Sequence of chain 21.D:
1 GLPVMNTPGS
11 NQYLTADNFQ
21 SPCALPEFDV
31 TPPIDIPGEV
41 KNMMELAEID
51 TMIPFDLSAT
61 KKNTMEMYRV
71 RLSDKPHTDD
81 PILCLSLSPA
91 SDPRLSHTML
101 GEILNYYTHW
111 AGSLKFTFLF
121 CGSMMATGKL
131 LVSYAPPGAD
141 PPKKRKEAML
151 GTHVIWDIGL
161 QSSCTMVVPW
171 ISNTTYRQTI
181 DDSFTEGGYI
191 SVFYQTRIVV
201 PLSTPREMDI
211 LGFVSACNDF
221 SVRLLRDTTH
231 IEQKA

This small molecule binds to this protein.
Small molecule (SMILES): CCOC(=O)c1ccc(OCCCCC2CCN(c3ccc(C)nn3)CC2)cc1

Sequence of chain 21.B:
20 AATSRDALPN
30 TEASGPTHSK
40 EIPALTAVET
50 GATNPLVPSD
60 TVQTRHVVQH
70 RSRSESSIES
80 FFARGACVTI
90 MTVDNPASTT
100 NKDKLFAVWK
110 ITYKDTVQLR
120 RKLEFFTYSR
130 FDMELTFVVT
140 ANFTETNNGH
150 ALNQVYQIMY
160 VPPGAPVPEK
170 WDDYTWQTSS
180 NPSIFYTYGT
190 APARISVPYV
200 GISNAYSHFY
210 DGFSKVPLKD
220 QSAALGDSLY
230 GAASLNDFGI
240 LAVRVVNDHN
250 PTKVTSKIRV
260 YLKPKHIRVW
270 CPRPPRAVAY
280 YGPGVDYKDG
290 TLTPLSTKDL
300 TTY

Binding-site contacts:
Ligand atom C23 contacts residue TYR112 of chain 21.B at 3.3 Å (hydrophobic).
Ligand atom C23 contacts residue PHE237 of chain 21.B at 3.8 Å (hydrophobic).
Ligand atom O25 contacts residue TYR112 of chain 21.B at 3.4 Å.
Ligand atom C3 contacts residue ALA24 of chain 21.D at 3.5 Å (hydrophobic).
Ligand atom C15 contacts residue MET132 of chain 21.B at 3.6 Å (hydrophobic).
Ligand atom C7 contacts residue TYR159 of chain 21.B at 3.7 Å (hydrophobic).
Ligand atom C19 contacts residue PHE237 of chain 21.B at 3.5 Å (hydrophobic).
Ligand atom C3 contacts residue TYR159 of chain 21.B at 3.7 Å (hydrophobic).
Ligand atom C13 contacts residue MET132 of chain 21.B at 3.8 Å (hydrophobic).
Ligand atom C14 contacts residue MET132 of chain 21.B at 3.5 Å (hydrophobic).
Ligand atom C3 contacts residue PRO181 of chain 21.B at 3.7 Å (hydrophobic).
Ligand atom O24 contacts residue TYR112 of chain 21.B at 3.8 Å.
Ligand atom C7 contacts residue VAL196 of chain 21.B at 3.5 Å (hydrophobic).
Ligand atom C26 contacts residue LYS113 of chain 21.B at 3.7 Å.
Ligand atom C4 contacts residue ALA24 of chain 21.D at 3.5 Å (hydrophobic).
Ligand atom C4 contacts residue ILE194 of chain 21.B at 3.8 Å (hydrophobic).
Ligand atom C14 contacts residue VAL199 of chain 21.B at 3.8 Å (hydrophobic).
Ligand atom C10 contacts residue MET132 of chain 21.B at 3.7 Å (hydrophobic).
Ligand atom C1 contacts residue ILE183 of chain 21.B at 3.5 Å (hydrophobic).
Ligand atom N3 contacts residue LEU240 of chain 21.B at 3.4 Å.
Ligand atom C12 contacts residue VAL199 of chain 21.B at 3.7 Å (hydrophobic).
Ligand atom C26 contacts residue THR111 of chain 21.B at 3.6 Å.
Ligand atom C20 contacts residue TYR112 of chain 21.B at 3.4 Å (hydrophobic).
Ligand atom C27 contacts residue ASP236 of chain 21.B at 3.6 Å.
Ligand atom C8 contacts residue VAL196 of chain 21.B at 3.7 Å (hydrophobic).
Ligand atom C21 contacts residue PHE237 of chain 21.B at 3.7 Å (hydrophobic).
Ligand atom C5 contacts residue ILE194 of chain 21.B at 3.8 Å (hydrophobic).
Ligand atom C13 contacts residue PHE237 of chain 21.B at 3.7 Å (hydrophobic).
Ligand atom N4 contacts residue LEU240 of chain 21.B at 3.3 Å.
Ligand atom C4 contacts residue TYR159 of chain 21.B at 3.7 Å (hydrophobic).
Ligand atom C8 contacts residue TYR159 of chain 21.B at 3.5 Å (hydrophobic).
Ligand atom C21 contacts residue TYR112 of chain 21.B at 3.4 Å (hydrophobic).
Ligand atom C18 contacts residue PHE237 of chain 21.B at 3.8 Å (hydrophobic).
Ligand atom O16 contacts residue MET132 of chain 21.B at 3.6 Å.
Ligand atom C1 contacts residue ILE157 of chain 21.B at 3.4 Å (hydrophobic).
Ligand atom C5 contacts residue TYR159 of chain 21.B at 3.7 Å (hydrophobic).
Ligand atom O25 contacts residue THR111 of chain 21.B at 3.4 Å (h-bond).
Ligand atom C11 contacts residue LEU134 of chain 21.B at 3.8 Å (hydrophobic).
Ligand atom N6 contacts residue VAL196 of chain 21.B at 3.8 Å.
Ligand atom C20 contacts residue PHE237 of chain 21.B at 3.4 Å (hydrophobic).